Binding-site contacts:
Ligand atom O34 contacts residue ALA124 of chain 1.A at 3.5 Å.
Ligand atom C28 contacts residue GLN50 of chain 1.B at 3.5 Å.
Ligand atom C20 contacts residue GLN50 of chain 1.B at 3.5 Å.
Ligand atom C23 contacts residue LYS128 of chain 1.A at 3.8 Å.
Ligand atom C22 contacts residue GLU125 of chain 1.A at 3.4 Å.
Ligand atom O37 contacts residue GLN50 of chain 1.B at 3.6 Å.
Ligand atom C2 contacts residue ALA124 of chain 1.A at 3.6 Å (hydrophobic).
Ligand atom C1 contacts residue GLN123 of chain 1.A at 3.7 Å.
Ligand atom O34 contacts residue HIS126 of chain 1.A at 3.0 Å (h-bond).
Ligand atom C22 contacts residue HIS126 of chain 1.A at 3.8 Å.
Ligand atom O38 contacts residue THR129 of chain 1.A at 2.8 Å (h-bond).
Ligand atom C17 contacts residue THR129 of chain 1.A at 3.2 Å.
Ligand atom C11 contacts residue GLN123 of chain 1.A at 3.7 Å.
Ligand atom C1 contacts residue ALA124 of chain 1.A at 3.5 Å (hydrophobic).
Ligand atom O34 contacts residue GLU125 of chain 1.A at 3.3 Å (salt-bridge).
Ligand atom C2 contacts residue GLU125 of chain 1.A at 3.4 Å.
Ligand atom O39 contacts residue ALA84 of chain 1.B at 3.5 Å.
Ligand atom N32 contacts residue GLN123 of chain 1.A at 2.8 Å (h-bond).
Ligand atom O39 contacts residue ALA53 of chain 1.B at 3.4 Å.
Ligand atom C10 contacts residue THR80 of chain 1.B at 3.7 Å.
Ligand atom C7 contacts residue ALA83 of chain 1.B at 3.6 Å (hydrophobic).
Ligand atom C24 contacts residue GLN123 of chain 1.A at 3.6 Å.
Ligand atom O38 contacts residue HIS126 of chain 1.A at 3.3 Å (h-bond).
Ligand atom O36 contacts residue GLU125 of chain 1.A at 2.8 Å (salt-bridge).
Ligand atom C1 contacts residue ASP122 of chain 1.A at 3.7 Å.
Ligand atom C4 contacts residue GLU125 of chain 1.A at 3.7 Å.
Ligand atom C6 contacts residue GLN123 of chain 1.A at 3.7 Å.
Ligand atom C23 contacts residue THR129 of chain 1.A at 3.3 Å.
Ligand atom C3 contacts residue GLN123 of chain 1.A at 3.2 Å.
Ligand atom C19 contacts residue THR80 of chain 1.B at 3.5 Å.
Ligand atom C12 contacts residue THR129 of chain 1.A at 3.7 Å.
Ligand atom C25 contacts residue ALA53 of chain 1.B at 3.7 Å (hydrophobic).
Ligand atom C8 contacts residue GLN50 of chain 1.B at 3.8 Å.
Ligand atom C21 contacts residue GLN123 of chain 1.A at 3.7 Å.
Ligand atom O37 contacts residue TYR54 of chain 1.B at 3.4 Å.
Ligand atom O36 contacts residue ALA124 of chain 1.A at 3.6 Å.
Ligand atom C22 contacts residue THR129 of chain 1.A at 3.7 Å.
Ligand atom C3 contacts residue ALA124 of chain 1.A at 3.6 Å (hydrophobic).
Ligand atom O34 contacts residue THR129 of chain 1.A at 2.8 Å (h-bond).
Ligand atom C6 contacts residue MET133 of chain 1.A at 3.7 Å (hydrophobic).

Sequence of chain 1.B:
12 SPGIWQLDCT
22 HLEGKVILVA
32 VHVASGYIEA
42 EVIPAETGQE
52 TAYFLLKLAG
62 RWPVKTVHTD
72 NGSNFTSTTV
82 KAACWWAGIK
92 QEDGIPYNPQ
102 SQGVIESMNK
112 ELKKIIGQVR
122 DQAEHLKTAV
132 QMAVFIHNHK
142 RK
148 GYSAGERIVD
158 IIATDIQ

Sequence of chain 1.A:
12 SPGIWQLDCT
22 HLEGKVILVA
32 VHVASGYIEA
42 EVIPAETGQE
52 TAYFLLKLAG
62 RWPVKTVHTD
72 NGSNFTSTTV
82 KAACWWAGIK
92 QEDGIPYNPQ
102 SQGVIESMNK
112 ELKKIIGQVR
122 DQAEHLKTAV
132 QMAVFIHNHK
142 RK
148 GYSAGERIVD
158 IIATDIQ

A small-molecule ligand and the protein it binds are described below.
Small molecule (SMILES): C=CCN(Cc1ccccc1C(=O)NCc1ccc(OC)cc1)Cc1ccc2c(c1C(=O)O)OCO2